The protein below binds the small molecule below.
Small molecule (SMILES): OC[C@H]1O[C@H](O)[C@H](O)[C@@H](O)[C@H]1O

Binding-site contacts:
Ligand atom C5 contacts residue TYR125 of chain 1.A at 3.4 Å (hydrophobic).
Ligand atom O2 contacts residue GLU129 of chain 1.A at 4.0 Å.
Ligand atom C6 contacts residue GLY214 of chain 1.A at 3.5 Å.
Ligand atom O1 contacts residue TYR125 of chain 1.A at 3.3 Å (h-bond).
Ligand atom O4 contacts residue ALA82 of chain 1.A at 4.0 Å.
Ligand atom C4 contacts residue SER211 of chain 1.A at 3.6 Å.
Ligand atom O3 contacts residue GLY104 of chain 1.A at 3.1 Å (h-bond).
Ligand atom O6 contacts residue GLY214 of chain 1.A at 4.3 Å.
Ligand atom O3 contacts residue ASP83 of chain 1.A at 2.9 Å (salt-bridge).
Ligand atom C6 contacts residue ALA82 of chain 1.A at 4.3 Å (hydrophobic).
Ligand atom O3 contacts residue TYR125 of chain 1.A at 4.5 Å.
Ligand atom C3 contacts residue ASP83 of chain 1.A at 3.7 Å.
Ligand atom O4 contacts residue SER211 of chain 1.A at 2.5 Å (h-bond).
Ligand atom C5 contacts residue SER211 of chain 1.A at 3.8 Å.
Ligand atom O5 contacts residue TYR125 of chain 1.A at 4.3 Å.
Ligand atom C3 contacts residue SER211 of chain 1.A at 4.3 Å.
Ligand atom C6 contacts residue TYR125 of chain 1.A at 3.5 Å (hydrophobic).
Ligand atom O3 contacts residue ASN127 of chain 1.A at 3.3 Å (h-bond).
Ligand atom O5 contacts residue SER211 of chain 1.A at 3.4 Å (h-bond).
Ligand atom O4 contacts residue ASP83 of chain 1.A at 2.6 Å (salt-bridge).
Ligand atom O4 contacts residue GLY103 of chain 1.A at 4.3 Å.
Ligand atom C4 contacts residue ASP83 of chain 1.A at 3.3 Å.
Ligand atom C4 contacts residue TYR125 of chain 1.A at 3.8 Å (hydrophobic).
Ligand atom O6 contacts residue TYR125 of chain 1.A at 3.4 Å.
Ligand atom C3 contacts residue GLY104 of chain 1.A at 4.5 Å.
Ligand atom O4 contacts residue GLY214 of chain 1.A at 3.9 Å.
Ligand atom C6 contacts residue SER211 of chain 1.A at 3.7 Å.
Ligand atom C1 contacts residue TYR125 of chain 1.A at 4.2 Å (hydrophobic).
Ligand atom O6 contacts residue GLY213 of chain 1.A at 4.4 Å.
Ligand atom C2 contacts residue ASN127 of chain 1.A at 4.4 Å.
Ligand atom C6 contacts residue GLY213 of chain 1.A at 4.2 Å.
Ligand atom O3 contacts residue GLY103 of chain 1.A at 3.3 Å.
Ligand atom C2 contacts residue SER211 of chain 1.A at 4.0 Å.
Ligand atom C1 contacts residue SER211 of chain 1.A at 4.2 Å.
Ligand atom C4 contacts residue ALA82 of chain 1.A at 4.3 Å (hydrophobic).
Ligand atom C3 contacts residue ASN127 of chain 1.A at 3.7 Å.
Ligand atom O2 contacts residue ASN127 of chain 1.A at 3.8 Å.
Ligand atom C3 contacts residue TYR125 of chain 1.A at 3.8 Å (hydrophobic).
Ligand atom C6 contacts residue ASP80 of chain 1.A at 3.8 Å.
Ligand atom O6 contacts residue ASP80 of chain 1.A at 3.3 Å (salt-bridge).

Sequence of chain 1.A:
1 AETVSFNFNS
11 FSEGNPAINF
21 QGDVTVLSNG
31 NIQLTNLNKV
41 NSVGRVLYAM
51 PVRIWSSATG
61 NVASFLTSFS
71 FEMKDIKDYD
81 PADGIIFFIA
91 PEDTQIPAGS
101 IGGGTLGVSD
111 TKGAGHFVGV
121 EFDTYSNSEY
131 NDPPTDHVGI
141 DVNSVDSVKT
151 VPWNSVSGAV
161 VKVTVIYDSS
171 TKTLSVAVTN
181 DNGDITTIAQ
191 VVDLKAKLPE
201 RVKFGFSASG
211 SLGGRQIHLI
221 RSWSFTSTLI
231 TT